Sequence of chain 1.A:
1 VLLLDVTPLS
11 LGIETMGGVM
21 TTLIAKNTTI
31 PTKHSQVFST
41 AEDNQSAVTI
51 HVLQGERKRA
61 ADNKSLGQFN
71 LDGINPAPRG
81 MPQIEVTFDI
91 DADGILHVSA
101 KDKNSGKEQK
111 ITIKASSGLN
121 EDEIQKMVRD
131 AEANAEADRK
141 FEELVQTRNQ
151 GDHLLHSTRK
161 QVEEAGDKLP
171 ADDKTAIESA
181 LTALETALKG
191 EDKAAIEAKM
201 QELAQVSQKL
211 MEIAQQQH

Sequence of chain 3.A:
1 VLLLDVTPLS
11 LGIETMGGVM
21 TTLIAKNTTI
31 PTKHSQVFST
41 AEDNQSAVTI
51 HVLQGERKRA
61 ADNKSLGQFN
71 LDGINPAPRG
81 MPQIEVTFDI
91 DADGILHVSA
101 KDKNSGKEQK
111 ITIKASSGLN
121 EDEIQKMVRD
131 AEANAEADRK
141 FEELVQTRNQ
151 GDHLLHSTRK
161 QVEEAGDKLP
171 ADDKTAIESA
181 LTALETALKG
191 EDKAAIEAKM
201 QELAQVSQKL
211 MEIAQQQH

The small molecule below binds the protein below.
Small molecule (SMILES): CC[C@H](C)[C@H](NC(=O)[C@H](CCCCN)NC(=O)[C@@H](NC(=O)[C@H](CC(C)C)NC(=O)[C@@H]1CCCN1C(=O)[C@H](CC(C)C)NC(=O)[C@@H](N)CCC(=O)O)C(C)C)C(=O)O

Binding-site contacts:
Ligand atom CG2 contacts residue ALA41 of chain 3.A at 3.4 Å (hydrophobic).
Ligand atom CB contacts residue THR15 of chain 3.A at 3.6 Å.
Ligand atom O contacts residue VAL48 of chain 3.A at 3.5 Å.
Ligand atom CD contacts residue GLN36 of chain 3.A at 3.3 Å.
Ligand atom O contacts residue GLN150 of chain 1.A at 3.2 Å.
Ligand atom CD1 contacts residue ILE13 of chain 3.A at 3.7 Å (hydrophobic).
Ligand atom NZ contacts residue GLN146 of chain 1.A at 2.7 Å (h-bond).
Ligand atom CG2 contacts residue MET16 of chain 3.A at 3.3 Å (hydrophobic).
Ligand atom N contacts residue THR49 of chain 3.A at 3.2 Å (h-bond).
Ligand atom C contacts residue SER39 of chain 3.A at 3.7 Å.
Ligand atom O contacts residue SER39 of chain 3.A at 3.1 Å (h-bond).
Ligand atom CA contacts residue SER39 of chain 3.A at 3.6 Å.
Ligand atom CD2 contacts residue SER39 of chain 3.A at 3.3 Å.
Ligand atom CG contacts residue ALA47 of chain 3.A at 3.4 Å (hydrophobic).
Ligand atom O contacts residue MET16 of chain 3.A at 2.9 Å (h-bond).
Ligand atom CD1 contacts residue PHE38 of chain 3.A at 3.7 Å (hydrophobic).
Ligand atom OE2 contacts residue SER46 of chain 3.A at 3.5 Å (h-bond).
Ligand atom NZ contacts residue GLN36 of chain 3.A at 3.5 Å (h-bond).
Ligand atom CG2 contacts residue GLN150 of chain 1.A at 3.3 Å.
Ligand atom CD1 contacts residue ILE50 of chain 3.A at 3.3 Å (hydrophobic).
Ligand atom CB contacts residue MET16 of chain 3.A at 3.6 Å (hydrophobic).
Ligand atom CB contacts residue SER39 of chain 3.A at 3.5 Å.
Ligand atom CD1 contacts residue GLU42 of chain 3.A at 3.7 Å.
Ligand atom O contacts residue PHE38 of chain 3.A at 3.6 Å.
Ligand atom N contacts residue SER39 of chain 3.A at 2.8 Å (h-bond).
Ligand atom OE2 contacts residue ALA47 of chain 3.A at 3.5 Å (h-bond).
Ligand atom N contacts residue ALA47 of chain 3.A at 3.2 Å (h-bond).
Ligand atom CB contacts residue GLU14 of chain 3.A at 3.5 Å.
Ligand atom CD1 contacts residue VAL86 of chain 3.A at 3.5 Å (hydrophobic).
Ligand atom CD contacts residue GLN45 of chain 3.A at 3.7 Å.
Ligand atom O contacts residue THR15 of chain 3.A at 3.2 Å.
Ligand atom CD1 contacts residue GLY80 of chain 3.A at 3.3 Å.
Ligand atom CE contacts residue GLN146 of chain 1.A at 3.6 Å.
Ligand atom N contacts residue VAL48 of chain 3.A at 3.7 Å.
Ligand atom O contacts residue THR49 of chain 3.A at 3.1 Å (h-bond).
Ligand atom CD2 contacts residue VAL48 of chain 3.A at 3.7 Å (hydrophobic).
Ligand atom OE1 contacts residue GLN45 of chain 3.A at 3.7 Å.
Ligand atom CD2 contacts residue PHE38 of chain 3.A at 3.4 Å (hydrophobic).
Ligand atom CA contacts residue SER39 of chain 3.A at 3.7 Å.
Ligand atom CE contacts residue GLN36 of chain 3.A at 3.0 Å.